Binding-site contacts:
Ligand atom C18 contacts residue ILE136 of chain 1.A at 3.4 Å (hydrophobic).
Ligand atom C21 contacts residue ALA102 of chain 1.A at 3.6 Å (hydrophobic).
Ligand atom C11 contacts residue GSH1 of chain 1.C at 3.8 Å.
Ligand atom C2 contacts residue HIS133 of chain 1.A at 3.7 Å.
Ligand atom C8 contacts residue CYS95 of chain 1.A at 1.9 Å (hydrophobic).
Ligand atom C11 contacts residue MET174 of chain 1.A at 3.9 Å (hydrophobic).
Ligand atom O24 contacts residue ILE106 of chain 1.A at 3.7 Å.
Ligand atom C7 contacts residue MET174 of chain 1.A at 3.4 Å (hydrophobic).
Ligand atom C20 contacts residue LEU140 of chain 1.A at 3.9 Å (hydrophobic).
Ligand atom C13 contacts residue GSH1 of chain 1.C at 2.7 Å.
Ligand atom C5 contacts residue CYS95 of chain 1.A at 3.9 Å (hydrophobic).
Ligand atom C2 contacts residue LEU279 of chain 1.A at 3.6 Å (hydrophobic).
Ligand atom C10 contacts residue CYS95 of chain 1.A at 3.0 Å (hydrophobic).
Ligand atom C1 contacts residue HIS259 of chain 1.A at 3.0 Å.
Ligand atom C14 contacts residue GSH1 of chain 1.C at 1.8 Å.
Ligand atom C15 contacts residue GSH1 of chain 1.C at 3.1 Å.
Ligand atom O12 contacts residue MET174 of chain 1.A at 3.6 Å (h-bond).
Ligand atom C4 contacts residue SER99 of chain 1.A at 3.5 Å.
Ligand atom C5 contacts residue SER99 of chain 1.A at 3.9 Å.
Ligand atom C2 contacts residue SER99 of chain 1.A at 3.4 Å.
Ligand atom C22 contacts residue ALA102 of chain 1.A at 3.9 Å (hydrophobic).
Ligand atom O23 contacts residue MET139 of chain 1.A at 3.6 Å.
Ligand atom C21 contacts residue ILE136 of chain 1.A at 3.5 Å (hydrophobic).
Ligand atom C6 contacts residue CYS95 of chain 1.A at 3.6 Å (hydrophobic).
Ligand atom C11 contacts residue CYS95 of chain 1.A at 3.3 Å (hydrophobic).
Ligand atom C5 contacts residue TYR137 of chain 1.A at 3.6 Å (hydrophobic).
Ligand atom C4 contacts residue CYS95 of chain 1.A at 3.8 Å (hydrophobic).
Ligand atom O12 contacts residue CYS95 of chain 1.A at 3.0 Å.
Ligand atom C4 contacts residue HIS259 of chain 1.A at 3.8 Å.
Ligand atom C1 contacts residue TYR283 of chain 1.A at 2.9 Å (hydrophobic).
Ligand atom C15 contacts residue LEU140 of chain 1.A at 3.5 Å (hydrophobic).
Ligand atom O24 contacts residue MET139 of chain 1.A at 3.1 Å (h-bond).
Ligand atom C7 contacts residue CYS95 of chain 1.A at 2.8 Å (hydrophobic).
Ligand atom C22 contacts residue MET139 of chain 1.A at 3.6 Å (hydrophobic).
Ligand atom C16 contacts residue GSH1 of chain 1.C at 3.2 Å.
Ligand atom C14 contacts residue LEU140 of chain 1.A at 3.7 Å (hydrophobic).
Ligand atom C20 contacts residue ILE136 of chain 1.A at 3.5 Å (hydrophobic).
Ligand atom C19 contacts residue GSH1 of chain 1.C at 3.8 Å.
Ligand atom C1 contacts residue HIS133 of chain 1.A at 3.5 Å.
Ligand atom C3 contacts residue SER99 of chain 1.A at 2.9 Å.

The small molecule below binds the protein below.
Small molecule (SMILES): CCCCC/C=C/C=C1C(=O)C=C[C@@H]1C/C=C/CCCC(=O)O

Sequence of chain 1.A:
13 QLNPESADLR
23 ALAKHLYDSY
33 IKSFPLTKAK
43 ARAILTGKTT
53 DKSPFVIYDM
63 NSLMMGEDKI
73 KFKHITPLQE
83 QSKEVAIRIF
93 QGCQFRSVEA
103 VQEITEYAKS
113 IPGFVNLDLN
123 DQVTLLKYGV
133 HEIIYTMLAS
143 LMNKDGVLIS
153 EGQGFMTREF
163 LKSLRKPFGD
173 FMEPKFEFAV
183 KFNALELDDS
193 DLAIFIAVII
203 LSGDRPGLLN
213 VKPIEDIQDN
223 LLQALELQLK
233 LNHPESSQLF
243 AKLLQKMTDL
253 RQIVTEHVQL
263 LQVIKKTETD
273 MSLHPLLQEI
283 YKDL